The protein below binds the small molecule below.
Small molecule (SMILES): CC(=O)N[C@@H]1[C@@H](O)[C@H](O)[C@@H](CO)O[C@H]1O

Binding-site contacts:
Ligand atom C1 contacts residue ASN120 of chain 1.G at 1.4 Å.
Ligand atom C7 contacts residue ASN120 of chain 1.G at 3.4 Å.
Ligand atom C4 contacts residue ASN120 of chain 1.G at 4.2 Å.
Ligand atom O5 contacts residue ASN120 of chain 1.G at 2.4 Å (h-bond).
Ligand atom C3 contacts residue ASN120 of chain 1.G at 3.8 Å.
Ligand atom C5 contacts residue ASN120 of chain 1.G at 3.7 Å.
Ligand atom C6 contacts residue THR122 of chain 1.G at 3.1 Å.
Ligand atom C5 contacts residue THR122 of chain 1.G at 3.1 Å.
Ligand atom C2 contacts residue ASN120 of chain 1.G at 2.5 Å.
Ligand atom C1 contacts residue THR122 of chain 1.G at 3.6 Å.
Ligand atom O7 contacts residue ASN120 of chain 1.G at 3.4 Å (h-bond).
Ligand atom O6 contacts residue THR122 of chain 1.G at 4.5 Å.
Ligand atom N2 contacts residue ASN120 of chain 1.G at 3.0 Å (h-bond).
Ligand atom O5 contacts residue THR122 of chain 1.G at 3.3 Å (h-bond).

Sequence of chain 1.G:
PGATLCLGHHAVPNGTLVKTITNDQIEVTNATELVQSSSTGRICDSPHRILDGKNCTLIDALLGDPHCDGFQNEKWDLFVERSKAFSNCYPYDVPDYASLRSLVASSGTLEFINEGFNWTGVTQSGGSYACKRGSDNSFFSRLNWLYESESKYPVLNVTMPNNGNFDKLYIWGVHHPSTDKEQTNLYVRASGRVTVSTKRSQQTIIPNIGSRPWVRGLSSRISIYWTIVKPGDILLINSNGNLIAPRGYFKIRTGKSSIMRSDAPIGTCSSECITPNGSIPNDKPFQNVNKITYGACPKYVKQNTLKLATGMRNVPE